Binding-site contacts:
Ligand atom C4 contacts residue PHE36 of chain 2.D at 3.5 Å (hydrophobic).
Ligand atom N3 contacts residue ALA11 of chain 2.D at 3.6 Å.
Ligand atom NA2 contacts residue THR134 of chain 2.D at 3.1 Å (h-bond).
Ligand atom C8A contacts residue ASP32 of chain 2.D at 3.8 Å.
Ligand atom C2 contacts residue ALA11 of chain 2.D at 3.5 Å (hydrophobic).
Ligand atom O2 contacts residue SER37 of chain 2.D at 3.2 Å (h-bond).
Ligand atom NA2 contacts residue ALA11 of chain 2.D at 3.5 Å.
Ligand atom C15 contacts residue PHE36 of chain 2.D at 3.5 Å (hydrophobic).
Ligand atom N3 contacts residue NDP1 of chain 2.R at 3.7 Å.
Ligand atom C8A contacts residue NDP1 of chain 2.R at 3.5 Å.
Ligand atom O1 contacts residue SER37 of chain 2.D at 3.6 Å.
Ligand atom NA4 contacts residue NDP1 of chain 2.R at 3.5 Å (h-bond).
Ligand atom C14 contacts residue ILE62 of chain 2.D at 3.5 Å (hydrophobic).
Ligand atom C13 contacts residue ILE62 of chain 2.D at 3.5 Å (hydrophobic).
Ligand atom NA4 contacts residue CYS113 of chain 2.D at 3.3 Å.
Ligand atom NA4 contacts residue PHE36 of chain 2.D at 3.5 Å.
Ligand atom C2 contacts residue ASP32 of chain 2.D at 3.6 Å.
Ligand atom N3 contacts residue VAL10 of chain 2.D at 3.3 Å (h-bond).
Ligand atom CT contacts residue ARG70 of chain 2.D at 3.2 Å.
Ligand atom N8 contacts residue LEU33 of chain 2.D at 3.8 Å.
Ligand atom NA2 contacts residue ASP32 of chain 2.D at 2.8 Å (salt-bridge).
Ligand atom NA4 contacts residue TYR119 of chain 2.D at 3.5 Å (h-bond).
Ligand atom NA4 contacts residue VAL9 of chain 2.D at 2.7 Å (h-bond).
Ligand atom N1 contacts residue ASP32 of chain 2.D at 2.8 Å (salt-bridge).
Ligand atom OE2 contacts residue LEU33 of chain 2.D at 3.5 Å.
Ligand atom C4 contacts residue NDP1 of chain 2.R at 3.1 Å.
Ligand atom N10 contacts residue ILE62 of chain 2.D at 3.7 Å.
Ligand atom CM contacts residue THR58 of chain 2.D at 3.5 Å.
Ligand atom C2 contacts residue VAL10 of chain 2.D at 3.7 Å (hydrophobic).
Ligand atom C16 contacts residue PHE36 of chain 2.D at 3.4 Å (hydrophobic).
Ligand atom N5 contacts residue NDP1 of chain 2.R at 3.4 Å.
Ligand atom N1 contacts residue ALA11 of chain 2.D at 3.4 Å.
Ligand atom C4 contacts residue VAL9 of chain 2.D at 3.6 Å (hydrophobic).
Ligand atom O2 contacts residue ARG70 of chain 2.D at 2.9 Å (salt-bridge).
Ligand atom N3 contacts residue VAL9 of chain 2.D at 3.3 Å.
Ligand atom NA2 contacts residue VAL10 of chain 2.D at 3.6 Å (h-bond).
Ligand atom CT contacts residue SER37 of chain 2.D at 3.6 Å.
Ligand atom C7 contacts residue LEU25 of chain 2.D at 3.5 Å (hydrophobic).
Ligand atom O1 contacts residue ARG70 of chain 2.D at 2.4 Å (salt-bridge).
Ligand atom C4A contacts residue NDP1 of chain 2.R at 3.1 Å.

The small molecule below binds the protein below.
Small molecule (SMILES): CN(Cc1cnc2nc(N)nc(N)c2n1)c1ccc(C(=O)N[C@@H](CCC(=O)O)C(=O)O)cc1

Sequence of chain 2.D:
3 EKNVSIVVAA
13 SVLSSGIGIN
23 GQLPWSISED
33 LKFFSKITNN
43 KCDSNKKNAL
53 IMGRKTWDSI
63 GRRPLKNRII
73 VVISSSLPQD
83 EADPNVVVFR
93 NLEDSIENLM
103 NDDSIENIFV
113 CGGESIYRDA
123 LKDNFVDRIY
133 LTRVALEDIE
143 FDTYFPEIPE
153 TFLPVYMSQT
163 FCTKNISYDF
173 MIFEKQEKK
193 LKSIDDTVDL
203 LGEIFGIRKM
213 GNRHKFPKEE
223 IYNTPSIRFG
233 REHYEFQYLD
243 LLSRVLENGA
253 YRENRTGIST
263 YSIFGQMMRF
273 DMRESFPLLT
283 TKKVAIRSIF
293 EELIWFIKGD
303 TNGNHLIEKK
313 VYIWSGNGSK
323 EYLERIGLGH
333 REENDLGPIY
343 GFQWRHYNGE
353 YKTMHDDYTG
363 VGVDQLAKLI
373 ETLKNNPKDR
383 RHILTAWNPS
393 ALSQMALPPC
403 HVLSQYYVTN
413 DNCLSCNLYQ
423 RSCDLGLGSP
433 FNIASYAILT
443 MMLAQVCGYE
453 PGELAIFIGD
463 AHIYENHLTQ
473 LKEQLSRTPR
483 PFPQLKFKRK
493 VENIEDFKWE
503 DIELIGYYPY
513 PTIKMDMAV